Sequence of chain 1.C:
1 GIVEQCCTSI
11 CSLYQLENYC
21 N

Sequence of chain 3.B:
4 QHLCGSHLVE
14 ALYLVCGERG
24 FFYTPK

This small molecule binds to this protein.
Small molecule (SMILES): NCCc1c[nH]c2ccc(O)cc12

Sequence of chain 1.D:
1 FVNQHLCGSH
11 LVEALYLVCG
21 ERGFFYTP

Sequence of chain 3.D:
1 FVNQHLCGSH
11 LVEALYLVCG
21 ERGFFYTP

Binding-site contacts:
Ligand atom CG contacts residue LEU17 of chain 3.B at 4.0 Å (hydrophobic).
Ligand atom CZ3 contacts residue LEU11 of chain 1.D at 4.0 Å (hydrophobic).
Ligand atom CE2 contacts residue HIS5 of chain 3.D at 3.7 Å.
Ligand atom CA contacts residue ILE10 of chain 1.C at 3.8 Å (hydrophobic).
Ligand atom CE3 contacts residue HIS5 of chain 3.D at 4.3 Å.
Ligand atom NE1 contacts residue ALA14 of chain 1.D at 4.2 Å.
Ligand atom OH contacts residue CYS6 of chain 1.C at 2.4 Å (h-bond).
Ligand atom CA contacts residue CYS11 of chain 1.C at 3.2 Å (hydrophobic).
Ligand atom OH contacts residue ILE10 of chain 1.C at 4.0 Å.
Ligand atom CD2 contacts residue CYS11 of chain 1.C at 4.2 Å (hydrophobic).
Ligand atom CE3 contacts residue LEU16 of chain 1.C at 4.2 Å (hydrophobic).
Ligand atom NZ contacts residue ILE10 of chain 1.C at 4.1 Å.
Ligand atom OH contacts residue SER9 of chain 1.C at 3.4 Å (h-bond).
Ligand atom CD1 contacts residue HIS5 of chain 3.D at 3.5 Å.
Ligand atom CZ2 contacts residue HIS5 of chain 3.D at 4.1 Å.
Ligand atom CH2 contacts residue CYS6 of chain 1.C at 3.7 Å (hydrophobic).
Ligand atom NZ contacts residue SER12 of chain 1.C at 3.8 Å.
Ligand atom CB contacts residue CYS11 of chain 1.C at 3.8 Å (hydrophobic).
Ligand atom CG contacts residue LEU16 of chain 1.C at 4.1 Å (hydrophobic).
Ligand atom CB contacts residue HIS5 of chain 3.D at 4.0 Å.
Ligand atom CH2 contacts residue LEU11 of chain 1.D at 3.5 Å (hydrophobic).
Ligand atom CD2 contacts residue HIS5 of chain 3.D at 3.6 Å.
Ligand atom CZ3 contacts residue CYS6 of chain 1.C at 3.5 Å (hydrophobic).
Ligand atom CA contacts residue HIS5 of chain 3.D at 3.6 Å.
Ligand atom CE3 contacts residue CYS11 of chain 1.C at 3.5 Å (hydrophobic).
Ligand atom OH contacts residue CYS11 of chain 1.C at 3.4 Å (h-bond).
Ligand atom CB contacts residue LEU13 of chain 1.C at 3.7 Å (hydrophobic).
Ligand atom CD1 contacts residue LEU17 of chain 3.B at 3.4 Å (hydrophobic).
Ligand atom NZ contacts residue LEU13 of chain 1.C at 4.3 Å.
Ligand atom CZ2 contacts residue LEU11 of chain 1.D at 4.1 Å (hydrophobic).
Ligand atom CZ3 contacts residue CYS11 of chain 1.C at 4.1 Å (hydrophobic).
Ligand atom NE1 contacts residue HIS5 of chain 3.D at 3.7 Å.
Ligand atom OH contacts residue LEU11 of chain 1.D at 4.2 Å.
Ligand atom NZ contacts residue CYS11 of chain 1.C at 2.7 Å (h-bond).
Ligand atom NE1 contacts residue LEU17 of chain 3.B at 4.2 Å.
Ligand atom CB contacts residue LEU16 of chain 1.C at 4.2 Å (hydrophobic).
Ligand atom CB contacts residue LEU17 of chain 3.B at 3.8 Å (hydrophobic).
Ligand atom CZ2 contacts residue LEU6 of chain 3.D at 4.3 Å (hydrophobic).
Ligand atom CG contacts residue HIS5 of chain 3.D at 3.4 Å.
Ligand atom CD2 contacts residue LEU16 of chain 1.C at 4.1 Å (hydrophobic).